The small molecule below binds the protein below.
Small molecule (SMILES): C[C@H](NC(=O)CN)C(=O)N[C@@H](Cc1ccccc1)C(=O)N[C@@H](Cc1ccccc1)C(=O)N[C@@H](CO)C(=O)N[C@@H](C)C(=O)N[C@@H](CCCN=C(N)N)C(=O)NCC(=O)N[C@@H](Cc1cnc[nH]1)C(=O)N[C@@H](CCCN=C(N)N)C(=O)N1CCC[C@H]1C=O

Sequence of chain 1.A:
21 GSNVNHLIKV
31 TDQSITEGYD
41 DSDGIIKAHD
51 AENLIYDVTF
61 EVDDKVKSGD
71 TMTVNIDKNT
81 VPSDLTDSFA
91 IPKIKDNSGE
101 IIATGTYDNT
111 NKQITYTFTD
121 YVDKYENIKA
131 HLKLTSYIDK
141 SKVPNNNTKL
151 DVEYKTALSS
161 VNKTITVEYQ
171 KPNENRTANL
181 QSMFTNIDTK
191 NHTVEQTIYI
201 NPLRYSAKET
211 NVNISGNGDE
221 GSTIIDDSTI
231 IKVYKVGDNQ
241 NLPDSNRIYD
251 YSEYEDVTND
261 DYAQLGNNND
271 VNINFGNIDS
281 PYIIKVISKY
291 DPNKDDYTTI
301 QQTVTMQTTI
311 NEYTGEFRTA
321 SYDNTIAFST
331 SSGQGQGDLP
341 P

Binding-site contacts:
Ligand atom CA contacts residue ASP323 of chain 1.A at 3.5 Å.
Ligand atom O contacts residue SER329 of chain 1.A at 2.9 Å (h-bond).
Ligand atom O contacts residue TYR322 of chain 1.A at 3.4 Å.
Ligand atom O contacts residue ASN173 of chain 1.A at 2.9 Å (h-bond).
Ligand atom N contacts residue SER83 of chain 1.A at 2.9 Å (h-bond).
Ligand atom CZ contacts residue ALA90 of chain 1.A at 3.4 Å (hydrophobic).
Ligand atom N contacts residue ALA327 of chain 1.A at 2.9 Å (h-bond).
Ligand atom O contacts residue ASP323 of chain 1.A at 3.1 Å (salt-bridge).
Ligand atom O contacts residue ALA327 of chain 1.A at 2.9 Å (h-bond).
Ligand atom O contacts residue ASP84 of chain 1.A at 2.7 Å (salt-bridge).
Ligand atom NE contacts residue ASP50 of chain 1.A at 3.3 Å (salt-bridge).
Ligand atom CZ contacts residue TYR39 of chain 1.A at 3.3 Å (hydrophobic).
Ligand atom CB contacts residue PRO82 of chain 1.A at 3.3 Å (hydrophobic).
Ligand atom O contacts residue PHE328 of chain 1.A at 3.1 Å.
Ligand atom N contacts residue SER329 of chain 1.A at 3.0 Å (h-bond).
Ligand atom N contacts residue ASP323 of chain 1.A at 2.9 Å (salt-bridge).
Ligand atom CD contacts residue SER321 of chain 1.A at 3.2 Å.
Ligand atom NH1 contacts residue PRO172 of chain 1.A at 3.2 Å (h-bond).
Ligand atom O contacts residue ASN324 of chain 1.A at 3.0 Å (h-bond).
Ligand atom O contacts residue SER83 of chain 1.A at 3.4 Å (h-bond).
Ligand atom OG contacts residue ASP84 of chain 1.A at 2.8 Å (salt-bridge).
Ligand atom O contacts residue LEU85 of chain 1.A at 3.0 Å (h-bond).
Ligand atom O contacts residue THR325 of chain 1.A at 3.2 Å (h-bond).
Ligand atom NE contacts residue TYR39 of chain 1.A at 3.4 Å (h-bond).
Ligand atom CA contacts residue ASN324 of chain 1.A at 3.4 Å.
Ligand atom CB contacts residue TYR137 of chain 1.A at 3.4 Å (hydrophobic).
Ligand atom CA contacts residue HIS49 of chain 1.A at 3.4 Å.
Ligand atom O contacts residue LEU85 of chain 1.A at 3.2 Å.
Ligand atom CD2 contacts residue PRO82 of chain 1.A at 3.4 Å (hydrophobic).
Ligand atom NH2 contacts residue TYR39 of chain 1.A at 2.7 Å (h-bond).
Ligand atom CG contacts residue TYR322 of chain 1.A at 3.1 Å (hydrophobic).
Ligand atom CB contacts residue ASP323 of chain 1.A at 3.3 Å.
Ligand atom CG contacts residue ASP323 of chain 1.A at 3.4 Å.
Ligand atom CG contacts residue ASP50 of chain 1.A at 3.4 Å.
Ligand atom N contacts residue HIS49 of chain 1.A at 2.9 Å (h-bond).
Ligand atom CA contacts residue ALA327 of chain 1.A at 3.4 Å (hydrophobic).
Ligand atom CA contacts residue ASP84 of chain 1.A at 3.5 Å.
Ligand atom CA contacts residue THR325 of chain 1.A at 3.4 Å.
Ligand atom CD2 contacts residue ASP323 of chain 1.A at 2.7 Å.
Ligand atom N contacts residue THR325 of chain 1.A at 2.9 Å (h-bond).